The small molecule below binds the protein below.
Small molecule (SMILES): CC(=O)N[C@@H]1[C@@H](O)[C@H](O)[C@@H](CO)O[C@H]1O

Sequence of chain 1.A:
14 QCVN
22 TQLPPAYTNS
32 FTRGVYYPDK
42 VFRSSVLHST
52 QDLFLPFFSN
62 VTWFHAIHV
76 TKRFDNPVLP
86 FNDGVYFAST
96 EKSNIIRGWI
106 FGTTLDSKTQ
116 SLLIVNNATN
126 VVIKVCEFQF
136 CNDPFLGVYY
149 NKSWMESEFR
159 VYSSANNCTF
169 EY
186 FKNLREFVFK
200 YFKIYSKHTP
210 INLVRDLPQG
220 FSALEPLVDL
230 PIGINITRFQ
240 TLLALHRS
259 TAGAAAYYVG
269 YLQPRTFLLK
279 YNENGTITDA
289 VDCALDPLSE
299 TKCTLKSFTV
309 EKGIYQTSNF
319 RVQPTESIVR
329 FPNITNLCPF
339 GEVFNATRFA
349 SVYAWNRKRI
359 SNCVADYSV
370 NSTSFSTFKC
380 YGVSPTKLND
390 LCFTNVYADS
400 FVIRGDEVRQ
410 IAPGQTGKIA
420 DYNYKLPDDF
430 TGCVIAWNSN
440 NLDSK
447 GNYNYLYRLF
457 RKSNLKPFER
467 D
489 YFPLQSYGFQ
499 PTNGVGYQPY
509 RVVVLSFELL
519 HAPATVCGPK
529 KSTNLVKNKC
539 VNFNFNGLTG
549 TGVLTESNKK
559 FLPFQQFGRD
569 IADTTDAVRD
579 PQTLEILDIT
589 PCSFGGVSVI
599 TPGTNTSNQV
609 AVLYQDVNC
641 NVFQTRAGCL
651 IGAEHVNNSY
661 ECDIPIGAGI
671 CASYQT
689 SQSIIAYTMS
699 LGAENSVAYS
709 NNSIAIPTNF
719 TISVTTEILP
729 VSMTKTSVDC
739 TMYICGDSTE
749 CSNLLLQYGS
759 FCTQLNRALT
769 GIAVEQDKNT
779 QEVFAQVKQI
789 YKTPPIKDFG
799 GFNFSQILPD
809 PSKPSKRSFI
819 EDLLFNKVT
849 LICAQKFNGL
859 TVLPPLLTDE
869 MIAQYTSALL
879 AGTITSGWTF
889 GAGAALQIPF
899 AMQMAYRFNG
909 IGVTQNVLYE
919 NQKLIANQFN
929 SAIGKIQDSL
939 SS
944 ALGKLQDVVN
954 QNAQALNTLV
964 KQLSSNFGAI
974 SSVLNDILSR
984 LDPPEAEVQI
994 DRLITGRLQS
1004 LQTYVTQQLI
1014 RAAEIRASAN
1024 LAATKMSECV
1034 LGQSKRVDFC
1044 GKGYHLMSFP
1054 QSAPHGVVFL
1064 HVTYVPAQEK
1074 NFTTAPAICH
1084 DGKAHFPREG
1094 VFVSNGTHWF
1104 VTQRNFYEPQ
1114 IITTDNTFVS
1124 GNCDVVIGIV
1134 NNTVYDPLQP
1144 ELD

Binding-site contacts:
Ligand atom O5 contacts residue ALA706 of chain 1.A at 4.3 Å.
Ligand atom O7 contacts residue ASN1074 of chain 1.A at 3.0 Å (h-bond).
Ligand atom C3 contacts residue ASN1074 of chain 1.A at 3.8 Å.
Ligand atom O7 contacts residue LYS1073 of chain 1.A at 3.5 Å.
Ligand atom C8 contacts residue GLU1072 of chain 1.A at 3.4 Å.
Ligand atom C5 contacts residue ASN1074 of chain 1.A at 3.6 Å.
Ligand atom C2 contacts residue ASN1074 of chain 1.A at 2.5 Å.
Ligand atom N2 contacts residue ASN1074 of chain 1.A at 3.0 Å (h-bond).
Ligand atom C7 contacts residue ASN1074 of chain 1.A at 3.5 Å.
Ligand atom C4 contacts residue ASN1074 of chain 1.A at 4.2 Å.
Ligand atom O7 contacts residue GLU1072 of chain 1.A at 3.6 Å.
Ligand atom C7 contacts residue GLU1072 of chain 1.A at 3.8 Å.
Ligand atom C5 contacts residue ALA706 of chain 1.A at 3.8 Å (hydrophobic).
Ligand atom C1 contacts residue ASN1074 of chain 1.A at 1.4 Å.
Ligand atom C6 contacts residue ALA706 of chain 1.A at 4.2 Å (hydrophobic).
Ligand atom C7 contacts residue LYS1073 of chain 1.A at 4.4 Å.
Ligand atom O5 contacts residue ASN1074 of chain 1.A at 2.3 Å (h-bond).